Binding-site contacts:
Ligand atom C04 contacts residue NI1 of chain 1.C at 4.1 Å.
Ligand atom C08 contacts residue ASN220 of chain 1.A at 3.7 Å.
Ligand atom C02 contacts residue HIS298 of chain 1.A at 4.0 Å.
Ligand atom O09 contacts residue TYR199 of chain 1.A at 3.3 Å.
Ligand atom O09 contacts residue SER310 of chain 1.A at 3.0 Å (h-bond).
Ligand atom O01 contacts residue NI1 of chain 1.C at 2.4 Å (h-bond).
Ligand atom O12 contacts residue NI1 of chain 1.C at 2.8 Å (h-bond).
Ligand atom O10 contacts residue TYR154 of chain 1.A at 4.0 Å.
Ligand atom O10 contacts residue LYS228 of chain 1.A at 4.0 Å.
Ligand atom C11 contacts residue SER218 of chain 1.A at 4.1 Å.
Ligand atom C02 contacts residue HIS210 of chain 1.A at 3.9 Å.
Ligand atom O01 contacts residue HIS210 of chain 1.A at 3.4 Å.
Ligand atom C02 contacts residue NI1 of chain 1.C at 2.5 Å.
Ligand atom O01 contacts residue HIS298 of chain 1.A at 3.1 Å.
Ligand atom O01 contacts residue TRP230 of chain 1.A at 4.0 Å.
Ligand atom O13 contacts residue TRP230 of chain 1.A at 3.4 Å.
Ligand atom O01 contacts residue PHE207 of chain 1.A at 3.5 Å.
Ligand atom C08 contacts residue TYR199 of chain 1.A at 4.0 Å (hydrophobic).
Ligand atom O07 contacts residue TYR199 of chain 1.A at 4.0 Å.
Ligand atom O07 contacts residue LYS263 of chain 1.A at 3.0 Å (salt-bridge).
Ligand atom O06 contacts residue TYR154 of chain 1.A at 3.4 Å (h-bond).
Ligand atom O13 contacts residue ASN220 of chain 1.A at 2.9 Å (h-bond).
Ligand atom C11 contacts residue TRP230 of chain 1.A at 4.0 Å (hydrophobic).
Ligand atom C05 contacts residue LYS263 of chain 1.A at 3.5 Å.
Ligand atom C04 contacts residue PHE207 of chain 1.A at 4.1 Å (hydrophobic).
Ligand atom O06 contacts residue PHE207 of chain 1.A at 3.3 Å.
Ligand atom O10 contacts residue ASN220 of chain 1.A at 3.4 Å (h-bond).
Ligand atom O07 contacts residue PHE207 of chain 1.A at 3.8 Å.
Ligand atom C03 contacts residue NI1 of chain 1.C at 3.8 Å.
Ligand atom O12 contacts residue SER218 of chain 1.A at 2.9 Å (h-bond).
Ligand atom C03 contacts residue PHE207 of chain 1.A at 4.1 Å (hydrophobic).
Ligand atom C05 contacts residue TYR199 of chain 1.A at 4.1 Å (hydrophobic).
Ligand atom C05 contacts residue PHE207 of chain 1.A at 3.4 Å (hydrophobic).
Ligand atom O09 contacts residue ASN220 of chain 1.A at 3.7 Å.
Ligand atom O10 contacts residue TYR199 of chain 1.A at 4.0 Å.
Ligand atom O12 contacts residue HIS298 of chain 1.A at 4.0 Å.
Ligand atom C11 contacts residue ASN220 of chain 1.A at 4.1 Å.
Ligand atom C11 contacts residue NI1 of chain 1.C at 3.0 Å.
Ligand atom C04 contacts residue LYS263 of chain 1.A at 3.1 Å.
Ligand atom O12 contacts residue GLU212 of chain 1.A at 3.5 Å (salt-bridge).

Sequence of chain 1.A:
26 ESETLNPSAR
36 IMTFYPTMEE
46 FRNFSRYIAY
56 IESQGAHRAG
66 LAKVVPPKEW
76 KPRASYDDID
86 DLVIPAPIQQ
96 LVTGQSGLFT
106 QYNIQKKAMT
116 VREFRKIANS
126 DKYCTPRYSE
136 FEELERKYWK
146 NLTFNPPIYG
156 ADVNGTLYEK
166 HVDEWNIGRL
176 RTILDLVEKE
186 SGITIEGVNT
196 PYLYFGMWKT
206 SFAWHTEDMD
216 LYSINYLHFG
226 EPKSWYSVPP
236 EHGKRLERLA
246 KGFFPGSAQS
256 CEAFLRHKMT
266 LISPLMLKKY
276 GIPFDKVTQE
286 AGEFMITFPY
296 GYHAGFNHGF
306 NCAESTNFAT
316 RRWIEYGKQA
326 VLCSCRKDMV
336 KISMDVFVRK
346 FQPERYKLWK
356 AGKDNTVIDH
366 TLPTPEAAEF

This protein binds this small molecule.
Small molecule (SMILES): O=C(O)C[C@H](C(=O)O)[C@H](O)C(=O)O